This protein binds this small molecule.
Small molecule (SMILES): CC(=O)N[C@@H]1[C@@H](O)[C@H](O)[C@@H](CO)O[C@H]1O

Sequence of chain 1.A:
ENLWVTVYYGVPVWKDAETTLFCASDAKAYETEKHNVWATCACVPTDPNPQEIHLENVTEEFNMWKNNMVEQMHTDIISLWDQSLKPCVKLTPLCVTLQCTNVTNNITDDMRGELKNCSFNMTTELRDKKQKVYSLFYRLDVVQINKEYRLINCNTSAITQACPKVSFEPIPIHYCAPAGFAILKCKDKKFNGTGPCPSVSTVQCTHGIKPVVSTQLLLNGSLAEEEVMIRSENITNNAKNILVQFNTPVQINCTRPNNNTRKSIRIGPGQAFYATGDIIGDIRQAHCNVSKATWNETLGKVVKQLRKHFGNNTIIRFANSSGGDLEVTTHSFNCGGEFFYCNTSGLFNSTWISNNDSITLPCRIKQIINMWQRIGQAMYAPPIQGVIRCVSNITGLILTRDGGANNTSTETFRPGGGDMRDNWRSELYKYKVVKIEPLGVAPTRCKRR

Binding-site contacts:
Ligand atom N2 contacts residue NAG1 of chain 1.DB at 4.2 Å.
Ligand atom C5 contacts residue NAG1 of chain 1.DB at 3.9 Å.
Ligand atom O4 contacts residue NAG1 of chain 1.DB at 3.3 Å (h-bond).
Ligand atom N2 contacts residue ASN354 of chain 1.A at 3.0 Å (h-bond).
Ligand atom C3 contacts residue ASN354 of chain 1.A at 3.8 Å.
Ligand atom O5 contacts residue ASN354 of chain 1.A at 2.3 Å (h-bond).
Ligand atom O7 contacts residue ASN354 of chain 1.A at 4.0 Å.
Ligand atom O5 contacts residue SER356 of chain 1.A at 4.0 Å.
Ligand atom C4 contacts residue ASN354 of chain 1.A at 4.2 Å.
Ligand atom C7 contacts residue ASN354 of chain 1.A at 3.7 Å.
Ligand atom C4 contacts residue NAG1 of chain 1.DB at 3.9 Å.
Ligand atom C6 contacts residue NAG1 of chain 1.DB at 4.2 Å.
Ligand atom C2 contacts residue ASN354 of chain 1.A at 2.5 Å.
Ligand atom C1 contacts residue ASN354 of chain 1.A at 1.4 Å.
Ligand atom O3 contacts residue NAG1 of chain 1.DB at 4.0 Å.
Ligand atom C5 contacts residue ASN354 of chain 1.A at 3.6 Å.
Ligand atom C5 contacts residue SER356 of chain 1.A at 4.2 Å.
Ligand atom C1 contacts residue SER356 of chain 1.A at 3.8 Å.
Ligand atom C3 contacts residue NAG1 of chain 1.DB at 3.5 Å.
Ligand atom C6 contacts residue NAG1 of chain 1.BB at 4.0 Å.